Binding-site contacts:
Ligand atom C12 contacts residue CLR1 of chain 1.L at 4.3 Å.
Ligand atom C6 contacts residue THR297 of chain 1.A at 4.4 Å.
Ligand atom C27 contacts residue CLR1 of chain 1.L at 3.7 Å.
Ligand atom C19 contacts residue CLR1 of chain 1.L at 4.3 Å.
Ligand atom C18 contacts residue VAL301 of chain 1.A at 4.3 Å (hydrophobic).
Ligand atom C21 contacts residue PRO269 of chain 1.A at 4.5 Å (hydrophobic).
Ligand atom C6 contacts residue CLR1 of chain 1.K at 4.4 Å.
Ligand atom C2 contacts residue CLR1 of chain 1.L at 4.4 Å.
Ligand atom C18 contacts residue THR302 of chain 1.A at 4.0 Å.
Ligand atom C7 contacts residue CLR1 of chain 1.K at 3.6 Å.
Ligand atom C8 contacts residue VAL301 of chain 1.A at 4.1 Å (hydrophobic).
Ligand atom C15 contacts residue CLR1 of chain 1.K at 3.4 Å.
Ligand atom C27 contacts residue VAL265 of chain 1.A at 3.9 Å (hydrophobic).
Ligand atom C23 contacts residue LEU305 of chain 1.A at 4.4 Å (hydrophobic).
Ligand atom C11 contacts residue CLR1 of chain 1.L at 4.1 Å.
Ligand atom C4 contacts residue THR297 of chain 1.A at 3.9 Å.
Ligand atom C20 contacts residue LEU305 of chain 1.A at 4.2 Å (hydrophobic).
Ligand atom C14 contacts residue VAL301 of chain 1.A at 4.3 Å (hydrophobic).
Ligand atom C1 contacts residue CLR1 of chain 1.L at 4.3 Å.
Ligand atom C15 contacts residue VAL301 of chain 1.A at 3.6 Å (hydrophobic).
Ligand atom C7 contacts residue VAL301 of chain 1.A at 4.2 Å (hydrophobic).
Ligand atom C25 contacts residue VAL265 of chain 1.A at 4.2 Å (hydrophobic).
Ligand atom C21 contacts residue CLR1 of chain 1.L at 3.6 Å.
Ligand atom C19 contacts residue ALA298 of chain 1.A at 3.6 Å (hydrophobic).
Ligand atom C16 contacts residue CLR1 of chain 1.K at 3.3 Å.
Ligand atom C5 contacts residue THR297 of chain 1.A at 4.4 Å.

Sequence of chain 1.A:
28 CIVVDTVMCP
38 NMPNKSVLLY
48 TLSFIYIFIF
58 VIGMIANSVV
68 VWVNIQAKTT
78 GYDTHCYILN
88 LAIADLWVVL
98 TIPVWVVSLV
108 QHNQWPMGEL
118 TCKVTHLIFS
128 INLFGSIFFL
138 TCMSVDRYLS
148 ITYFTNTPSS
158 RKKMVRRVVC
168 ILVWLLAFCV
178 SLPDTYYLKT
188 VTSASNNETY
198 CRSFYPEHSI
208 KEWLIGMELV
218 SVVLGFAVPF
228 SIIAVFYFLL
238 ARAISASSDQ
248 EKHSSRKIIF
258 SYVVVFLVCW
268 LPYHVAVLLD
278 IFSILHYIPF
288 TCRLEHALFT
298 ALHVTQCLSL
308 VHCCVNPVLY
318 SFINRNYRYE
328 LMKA

A protein and the small-molecule ligand that binds it are described below.
Small molecule (SMILES): CC(C)CCC[C@@H](C)[C@H]1CC[C@H]2[C@@H]3CC=C4C[C@@H](O)CC[C@]4(C)[C@H]3CC[C@]12C